Binding-site contacts:
Ligand atom O6 contacts residue THR236 of chain 1.C at 2.4 Å (h-bond).
Ligand atom C8 contacts residue GLU465 of chain 1.B at 3.6 Å.
Ligand atom C6 contacts residue THR236 of chain 1.C at 3.6 Å.
Ligand atom C5 contacts residue THR236 of chain 1.C at 3.7 Å.
Ligand atom C7 contacts residue GLU465 of chain 1.B at 4.0 Å.
Ligand atom C1 contacts residue ASN234 of chain 1.C at 1.4 Å.
Ligand atom O5 contacts residue ASN234 of chain 1.C at 2.4 Å (h-bond).
Ligand atom C5 contacts residue ASN234 of chain 1.C at 3.7 Å.
Ligand atom C8 contacts residue LYS462 of chain 1.B at 3.8 Å.
Ligand atom O7 contacts residue ASN234 of chain 1.C at 4.1 Å.
Ligand atom O6 contacts residue THR108 of chain 1.C at 3.5 Å.
Ligand atom C4 contacts residue ASN234 of chain 1.C at 4.2 Å.
Ligand atom O7 contacts residue ARG457 of chain 1.B at 3.4 Å (salt-bridge).
Ligand atom C2 contacts residue ASN234 of chain 1.C at 2.5 Å.
Ligand atom C1 contacts residue THR108 of chain 1.C at 4.2 Å.
Ligand atom O5 contacts residue THR236 of chain 1.C at 3.8 Å.
Ligand atom C7 contacts residue ARG457 of chain 1.B at 4.4 Å.
Ligand atom N2 contacts residue ASN234 of chain 1.C at 2.9 Å (h-bond).
Ligand atom N2 contacts residue LYS462 of chain 1.B at 4.5 Å.
Ligand atom C1 contacts residue THR236 of chain 1.C at 4.0 Å.
Ligand atom O7 contacts residue GLU465 of chain 1.B at 4.2 Å.
Ligand atom O5 contacts residue THR108 of chain 1.C at 3.6 Å.
Ligand atom C3 contacts residue ASN234 of chain 1.C at 3.8 Å.
Ligand atom C7 contacts residue ASN234 of chain 1.C at 3.7 Å.

This small molecule binds to this protein.
Small molecule (SMILES): CC(=O)N[C@@H]1[C@@H](O)[C@H](O)[C@@H](CO)O[C@H]1O

Sequence of chain 1.C:
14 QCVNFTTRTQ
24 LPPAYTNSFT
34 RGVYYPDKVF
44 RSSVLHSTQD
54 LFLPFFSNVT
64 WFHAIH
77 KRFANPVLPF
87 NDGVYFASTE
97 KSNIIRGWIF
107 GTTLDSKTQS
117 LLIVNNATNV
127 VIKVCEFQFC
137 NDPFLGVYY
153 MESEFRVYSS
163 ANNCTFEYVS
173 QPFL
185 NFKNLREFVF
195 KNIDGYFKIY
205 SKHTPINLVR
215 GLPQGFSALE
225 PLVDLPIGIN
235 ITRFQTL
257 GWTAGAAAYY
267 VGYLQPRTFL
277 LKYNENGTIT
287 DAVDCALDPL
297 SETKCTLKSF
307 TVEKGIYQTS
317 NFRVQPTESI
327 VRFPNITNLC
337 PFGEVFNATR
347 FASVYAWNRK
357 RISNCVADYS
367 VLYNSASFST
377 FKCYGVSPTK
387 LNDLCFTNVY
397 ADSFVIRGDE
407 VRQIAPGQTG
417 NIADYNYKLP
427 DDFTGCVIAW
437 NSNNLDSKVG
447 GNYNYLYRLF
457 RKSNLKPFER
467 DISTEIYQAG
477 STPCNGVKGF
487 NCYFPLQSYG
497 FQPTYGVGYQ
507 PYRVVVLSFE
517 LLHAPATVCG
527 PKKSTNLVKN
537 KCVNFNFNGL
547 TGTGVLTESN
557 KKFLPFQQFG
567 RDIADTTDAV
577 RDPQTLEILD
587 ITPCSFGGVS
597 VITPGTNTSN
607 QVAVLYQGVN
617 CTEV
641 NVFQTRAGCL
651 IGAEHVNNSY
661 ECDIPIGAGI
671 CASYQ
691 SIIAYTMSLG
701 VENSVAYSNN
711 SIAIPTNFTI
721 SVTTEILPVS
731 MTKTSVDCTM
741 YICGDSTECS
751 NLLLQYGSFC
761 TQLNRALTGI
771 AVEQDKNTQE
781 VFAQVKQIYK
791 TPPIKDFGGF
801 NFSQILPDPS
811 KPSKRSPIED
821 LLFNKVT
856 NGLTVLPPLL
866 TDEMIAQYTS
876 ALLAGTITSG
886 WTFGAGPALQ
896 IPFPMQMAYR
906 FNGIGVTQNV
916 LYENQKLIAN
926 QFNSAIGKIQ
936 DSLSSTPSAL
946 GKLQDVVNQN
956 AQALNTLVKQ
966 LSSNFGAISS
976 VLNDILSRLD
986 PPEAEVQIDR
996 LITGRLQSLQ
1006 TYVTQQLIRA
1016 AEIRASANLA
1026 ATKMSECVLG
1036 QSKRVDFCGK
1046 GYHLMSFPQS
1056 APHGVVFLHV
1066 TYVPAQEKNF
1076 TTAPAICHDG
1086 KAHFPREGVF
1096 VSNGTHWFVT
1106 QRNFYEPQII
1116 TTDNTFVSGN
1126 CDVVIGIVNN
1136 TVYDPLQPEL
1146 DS

Sequence of chain 1.B:
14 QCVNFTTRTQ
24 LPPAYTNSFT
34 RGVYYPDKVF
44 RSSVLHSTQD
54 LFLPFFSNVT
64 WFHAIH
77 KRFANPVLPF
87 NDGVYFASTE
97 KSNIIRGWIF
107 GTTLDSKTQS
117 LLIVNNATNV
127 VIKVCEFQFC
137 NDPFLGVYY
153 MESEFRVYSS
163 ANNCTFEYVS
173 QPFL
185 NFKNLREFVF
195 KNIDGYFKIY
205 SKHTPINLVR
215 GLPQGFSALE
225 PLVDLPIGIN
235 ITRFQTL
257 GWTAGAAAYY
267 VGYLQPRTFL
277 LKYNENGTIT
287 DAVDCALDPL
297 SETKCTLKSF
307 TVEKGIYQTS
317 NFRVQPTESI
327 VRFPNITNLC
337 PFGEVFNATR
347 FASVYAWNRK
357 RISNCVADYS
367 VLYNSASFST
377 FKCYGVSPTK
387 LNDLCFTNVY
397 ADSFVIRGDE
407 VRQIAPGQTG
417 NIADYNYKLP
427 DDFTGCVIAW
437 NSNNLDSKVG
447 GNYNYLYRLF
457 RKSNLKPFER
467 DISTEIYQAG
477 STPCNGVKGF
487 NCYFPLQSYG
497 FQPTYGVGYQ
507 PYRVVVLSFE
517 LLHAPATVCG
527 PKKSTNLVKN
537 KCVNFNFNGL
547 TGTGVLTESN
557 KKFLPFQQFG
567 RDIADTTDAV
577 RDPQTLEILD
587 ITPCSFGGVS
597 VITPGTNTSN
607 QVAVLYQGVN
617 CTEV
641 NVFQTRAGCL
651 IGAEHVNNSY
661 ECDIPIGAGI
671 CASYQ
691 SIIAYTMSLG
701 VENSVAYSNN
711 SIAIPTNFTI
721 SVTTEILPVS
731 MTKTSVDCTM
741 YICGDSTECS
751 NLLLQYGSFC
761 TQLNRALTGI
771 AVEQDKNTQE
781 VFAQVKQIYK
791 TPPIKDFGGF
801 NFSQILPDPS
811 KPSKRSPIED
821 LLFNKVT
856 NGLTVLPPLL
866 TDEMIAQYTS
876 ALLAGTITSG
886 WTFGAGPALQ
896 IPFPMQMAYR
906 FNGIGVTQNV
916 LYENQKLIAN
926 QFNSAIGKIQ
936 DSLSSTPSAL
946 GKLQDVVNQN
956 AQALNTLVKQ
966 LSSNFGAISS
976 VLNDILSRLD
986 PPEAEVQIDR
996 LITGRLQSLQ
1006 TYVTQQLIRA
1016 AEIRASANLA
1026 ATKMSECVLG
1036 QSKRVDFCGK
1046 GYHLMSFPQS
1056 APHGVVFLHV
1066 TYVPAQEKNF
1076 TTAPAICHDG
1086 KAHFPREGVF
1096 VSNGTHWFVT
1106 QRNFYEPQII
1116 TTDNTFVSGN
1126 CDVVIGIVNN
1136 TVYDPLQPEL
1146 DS